Sequence of chain 1.A:
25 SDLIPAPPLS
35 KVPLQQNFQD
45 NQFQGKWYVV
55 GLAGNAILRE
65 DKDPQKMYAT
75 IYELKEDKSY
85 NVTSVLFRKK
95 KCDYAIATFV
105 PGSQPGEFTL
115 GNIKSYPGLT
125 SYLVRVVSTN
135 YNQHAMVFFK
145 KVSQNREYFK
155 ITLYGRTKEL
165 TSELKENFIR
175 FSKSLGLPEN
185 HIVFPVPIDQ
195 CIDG

Binding-site contacts:
Ligand atom C3 contacts residue DBH1 of chain 1.H at 3.3 Å.
Ligand atom O17 contacts residue LEU90 of chain 1.A at 4.2 Å.
Ligand atom O9 contacts residue ALA99 of chain 1.A at 4.3 Å.
Ligand atom O6 contacts residue DBH1 of chain 1.H at 2.7 Å (h-bond).
Ligand atom O3 contacts residue FE1 of chain 1.D at 2.6 Å.
Ligand atom C9 contacts residue SER88 of chain 1.A at 4.0 Å.
Ligand atom O3 contacts residue DBS1 of chain 1.F at 3.8 Å.
Ligand atom O3 contacts residue DBH1 of chain 1.H at 2.7 Å (h-bond).
Ligand atom C3 contacts residue DBS1 of chain 1.F at 4.4 Å.
Ligand atom C6 contacts residue DBS1 of chain 1.F at 4.3 Å.
Ligand atom C9 contacts residue FE1 of chain 1.D at 4.3 Å.
Ligand atom C12 contacts residue SER88 of chain 1.A at 3.5 Å.
Ligand atom C6 contacts residue FE1 of chain 1.D at 3.0 Å.
Ligand atom C6 contacts residue LYS154 of chain 1.A at 3.5 Å.
Ligand atom C15 contacts residue LEU90 of chain 1.A at 3.8 Å (hydrophobic).
Ligand atom C12 contacts residue TYR72 of chain 1.A at 3.7 Å (hydrophobic).
Ligand atom O6 contacts residue TYR126 of chain 1.A at 4.4 Å.
Ligand atom O6 contacts residue FE1 of chain 1.D at 2.1 Å.
Ligand atom O6 contacts residue DBS1 of chain 1.F at 3.2 Å (h-bond).
Ligand atom C3 contacts residue FE1 of chain 1.D at 3.3 Å.
Ligand atom C6 contacts residue DBH1 of chain 1.H at 3.3 Å.
Ligand atom C9 contacts residue LYS154 of chain 1.A at 3.7 Å.
Ligand atom C15 contacts residue SER88 of chain 1.A at 4.2 Å.
Ligand atom C18 contacts residue DBH1 of chain 1.H at 4.5 Å.
Ligand atom C9 contacts residue DBH1 of chain 1.H at 4.5 Å.
Ligand atom C9 contacts residue TYR72 of chain 1.A at 4.2 Å (hydrophobic).
Ligand atom O6 contacts residue LYS154 of chain 1.A at 2.7 Å (salt-bridge).
Ligand atom C12 contacts residue LEU90 of chain 1.A at 4.3 Å (hydrophobic).

The small molecule below binds the protein below.
Small molecule (SMILES): O=C(O)c1cccc(O)c1O